Sequence of chain 13.D:
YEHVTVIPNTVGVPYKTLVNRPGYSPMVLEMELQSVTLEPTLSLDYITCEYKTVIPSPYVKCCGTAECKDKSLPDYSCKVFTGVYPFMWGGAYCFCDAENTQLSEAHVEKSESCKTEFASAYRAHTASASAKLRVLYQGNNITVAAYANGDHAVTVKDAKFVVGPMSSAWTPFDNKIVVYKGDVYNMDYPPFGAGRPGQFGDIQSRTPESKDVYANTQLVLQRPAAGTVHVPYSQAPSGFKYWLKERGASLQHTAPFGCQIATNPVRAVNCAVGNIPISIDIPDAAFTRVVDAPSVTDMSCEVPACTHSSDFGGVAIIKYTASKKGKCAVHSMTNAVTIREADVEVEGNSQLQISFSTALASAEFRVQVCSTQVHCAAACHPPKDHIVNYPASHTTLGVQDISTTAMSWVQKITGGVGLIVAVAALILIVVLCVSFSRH

Binding-site contacts:
Ligand atom O7 contacts residue GLU117 of chain 13.D at 4.3 Å.
Ligand atom N2 contacts residue ASN259 of chain 13.E at 3.0 Å (h-bond).
Ligand atom C2 contacts residue ASN259 of chain 13.E at 2.4 Å.
Ligand atom O6 contacts residue LYS115 of chain 13.D at 3.5 Å (salt-bridge).
Ligand atom C1 contacts residue ASN259 of chain 13.E at 1.4 Å.
Ligand atom O7 contacts residue LYS181 of chain 13.D at 4.3 Å.
Ligand atom C3 contacts residue ASN259 of chain 13.E at 3.7 Å.
Ligand atom O6 contacts residue THR116 of chain 13.D at 3.2 Å (h-bond).
Ligand atom C6 contacts residue THR116 of chain 13.D at 4.5 Å.
Ligand atom C4 contacts residue ASN259 of chain 13.E at 4.1 Å.
Ligand atom O5 contacts residue THR116 of chain 13.D at 3.8 Å.
Ligand atom O7 contacts residue ASN259 of chain 13.E at 2.7 Å (h-bond).
Ligand atom C8 contacts residue ASN259 of chain 13.E at 4.4 Å.
Ligand atom C6 contacts residue LYS115 of chain 13.D at 4.3 Å.
Ligand atom O5 contacts residue ASN259 of chain 13.E at 2.3 Å (h-bond).
Ligand atom C5 contacts residue ASN259 of chain 13.E at 3.6 Å.
Ligand atom C7 contacts residue ASN259 of chain 13.E at 3.1 Å.
Ligand atom O6 contacts residue ASN259 of chain 13.E at 4.4 Å.

Sequence of chain 13.E:
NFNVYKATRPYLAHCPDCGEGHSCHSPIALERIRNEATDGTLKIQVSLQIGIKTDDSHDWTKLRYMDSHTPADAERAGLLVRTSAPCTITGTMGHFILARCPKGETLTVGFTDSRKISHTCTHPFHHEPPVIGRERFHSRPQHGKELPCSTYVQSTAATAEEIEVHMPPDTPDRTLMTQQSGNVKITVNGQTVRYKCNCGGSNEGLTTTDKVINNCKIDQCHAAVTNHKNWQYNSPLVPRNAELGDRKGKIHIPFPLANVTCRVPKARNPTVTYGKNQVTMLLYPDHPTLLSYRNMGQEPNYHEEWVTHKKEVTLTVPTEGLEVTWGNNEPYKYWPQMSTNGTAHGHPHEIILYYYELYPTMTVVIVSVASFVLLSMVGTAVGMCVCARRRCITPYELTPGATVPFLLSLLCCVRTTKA

The small molecule below binds the protein below.
Small molecule (SMILES): CC(=O)N[C@@H]1[C@@H](O)[C@H](O)[C@@H](CO)O[C@H]1O